Binding-site contacts:
Ligand atom CZ contacts residue ILE286 of chain 1.A at 4.0 Å (hydrophobic).
Ligand atom CN contacts residue ASP124 of chain 1.A at 3.5 Å.
Ligand atom O1 contacts residue ARG219 of chain 1.A at 2.9 Å (salt-bridge).
Ligand atom SD contacts residue PHE128 of chain 1.A at 3.6 Å.
Ligand atom N contacts residue ARG219 of chain 1.A at 3.6 Å.
Ligand atom O contacts residue TYR275 of chain 1.A at 2.7 Å (h-bond).
Ligand atom CE2 contacts residue ALA282 of chain 1.A at 4.0 Å (hydrophobic).
Ligand atom CB contacts residue TYR275 of chain 1.A at 3.6 Å (hydrophobic).
Ligand atom C contacts residue TYR275 of chain 1.A at 3.3 Å (hydrophobic).
Ligand atom CD2 contacts residue VAL123 of chain 1.A at 3.6 Å (hydrophobic).
Ligand atom C contacts residue ARG223 of chain 1.A at 3.9 Å.
Ligand atom O1 contacts residue ASP124 of chain 1.A at 2.9 Å (salt-bridge).
Ligand atom CA contacts residue TYR275 of chain 1.A at 3.3 Å (hydrophobic).
Ligand atom CN contacts residue PHE128 of chain 1.A at 3.4 Å (hydrophobic).
Ligand atom CD2 contacts residue PHE99 of chain 1.A at 3.6 Å (hydrophobic).
Ligand atom N contacts residue PHE128 of chain 1.A at 3.6 Å.
Ligand atom CE contacts residue VAL131 of chain 1.A at 4.0 Å (hydrophobic).
Ligand atom C contacts residue TYR275 of chain 1.A at 3.7 Å (hydrophobic).
Ligand atom O1 contacts residue PHE128 of chain 1.A at 3.9 Å.
Ligand atom CG contacts residue LEU127 of chain 1.A at 3.8 Å (hydrophobic).
Ligand atom O contacts residue ARG219 of chain 1.A at 2.9 Å (salt-bridge).
Ligand atom N contacts residue TYR275 of chain 1.A at 3.0 Å (h-bond).
Ligand atom N contacts residue ASP124 of chain 1.A at 3.1 Å (salt-bridge).
Ligand atom SD contacts residue ARG223 of chain 1.A at 3.9 Å.
Ligand atom CB contacts residue PHE128 of chain 1.A at 3.6 Å (hydrophobic).
Ligand atom CB contacts residue VAL301 of chain 1.A at 3.7 Å (hydrophobic).
Ligand atom CG contacts residue TRP272 of chain 1.A at 4.0 Å (hydrophobic).
Ligand atom CA contacts residue TYR275 of chain 1.A at 3.9 Å (hydrophobic).
Ligand atom CD2 contacts residue VAL301 of chain 1.A at 3.6 Å (hydrophobic).
Ligand atom CB contacts residue ASP124 of chain 1.A at 3.7 Å.
Ligand atom CN contacts residue ARG219 of chain 1.A at 3.6 Å.
Ligand atom CB contacts residue LEU127 of chain 1.A at 3.7 Å (hydrophobic).
Ligand atom C contacts residue ARG223 of chain 1.A at 3.7 Å.
Ligand atom CE contacts residue PHE128 of chain 1.A at 4.0 Å (hydrophobic).
Ligand atom O contacts residue ARG223 of chain 1.A at 3.0 Å (salt-bridge).
Ligand atom CD1 contacts residue ARG223 of chain 1.A at 3.6 Å.
Ligand atom CA contacts residue ASP124 of chain 1.A at 4.0 Å.
Ligand atom CA contacts residue PHE128 of chain 1.A at 3.9 Å (hydrophobic).
Ligand atom N contacts residue TYR275 of chain 1.A at 3.9 Å.
Ligand atom O contacts residue ARG223 of chain 1.A at 3.3 Å (salt-bridge).

Sequence of chain 1.A:
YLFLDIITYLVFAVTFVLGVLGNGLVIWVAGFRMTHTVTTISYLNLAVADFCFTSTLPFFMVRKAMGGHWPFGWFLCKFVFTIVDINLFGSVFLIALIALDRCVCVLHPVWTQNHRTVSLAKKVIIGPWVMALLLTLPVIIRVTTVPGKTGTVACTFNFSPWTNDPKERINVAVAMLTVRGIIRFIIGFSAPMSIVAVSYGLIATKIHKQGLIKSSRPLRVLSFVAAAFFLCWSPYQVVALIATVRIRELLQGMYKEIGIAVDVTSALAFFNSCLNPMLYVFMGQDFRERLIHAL

The small molecule below binds the protein below.
Small molecule (SMILES): CSCC[C@H](NC=O)C(=O)N[C@@H](CC(C)C)C(=O)N[C@@H](Cc1ccccc1)C(=O)O